Sequence of chain 1.B:
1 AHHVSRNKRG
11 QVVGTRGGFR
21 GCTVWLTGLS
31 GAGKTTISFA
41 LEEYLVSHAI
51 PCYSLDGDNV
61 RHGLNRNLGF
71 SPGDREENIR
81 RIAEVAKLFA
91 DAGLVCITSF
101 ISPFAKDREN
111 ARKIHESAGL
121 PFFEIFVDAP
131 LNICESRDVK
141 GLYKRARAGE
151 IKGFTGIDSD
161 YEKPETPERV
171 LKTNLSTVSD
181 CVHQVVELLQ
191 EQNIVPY

This small molecule binds to this protein.
Small molecule (SMILES): Nc1ncnc2c1ncn2[C@@H]1O[C@H](CO[P](=O)(O)OS(=O)(=O)O)[C@@H](O)[C@H]1O

Binding-site contacts:
Ligand atom O2B contacts residue PHE100 of chain 1.B at 4.0 Å.
Ligand atom O2' contacts residue SER30 of chain 1.B at 3.5 Å (h-bond).
Ligand atom O2A contacts residue ASN78 of chain 1.B at 4.0 Å.
Ligand atom N1 contacts residue GLY153 of chain 1.B at 3.7 Å.
Ligand atom O2B contacts residue ILE101 of chain 1.B at 3.4 Å (h-bond).
Ligand atom SB contacts residue PHE100 of chain 1.B at 4.0 Å.
Ligand atom N3 contacts residue PHE154 of chain 1.B at 3.7 Å.
Ligand atom C2 contacts residue THR155 of chain 1.B at 3.8 Å.
Ligand atom C4' contacts residue ARG61 of chain 1.B at 3.3 Å.
Ligand atom O1B contacts residue ILE101 of chain 1.B at 3.3 Å.
Ligand atom N6 contacts residue THR155 of chain 1.B at 3.6 Å.
Ligand atom O3' contacts residue ARG61 of chain 1.B at 3.9 Å.
Ligand atom O3' contacts residue LEU142 of chain 1.B at 4.0 Å.
Ligand atom O3A contacts residue PHE100 of chain 1.B at 4.0 Å.
Ligand atom O5' contacts residue ARG61 of chain 1.B at 3.2 Å (salt-bridge).
Ligand atom SB contacts residue ILE101 of chain 1.B at 3.9 Å.
Ligand atom O5' contacts residue GLY57 of chain 1.B at 3.7 Å.
Ligand atom C3' contacts residue ARG61 of chain 1.B at 4.0 Å.
Ligand atom O2A contacts residue GLY57 of chain 1.B at 3.9 Å.
Ligand atom C8 contacts residue ARG75 of chain 1.B at 3.7 Å.
Ligand atom O3A contacts residue ASN78 of chain 1.B at 4.0 Å.
Ligand atom O3A contacts residue ARG75 of chain 1.B at 3.7 Å.
Ligand atom PA contacts residue ARG75 of chain 1.B at 3.9 Å.
Ligand atom C2 contacts residue PHE154 of chain 1.B at 3.6 Å (hydrophobic).
Ligand atom O2' contacts residue ILE101 of chain 1.B at 3.7 Å.
Ligand atom C2' contacts residue ILE101 of chain 1.B at 4.0 Å (hydrophobic).
Ligand atom N7 contacts residue ARG75 of chain 1.B at 3.6 Å.
Ligand atom O2' contacts residue LEU142 of chain 1.B at 3.5 Å.
Ligand atom PA contacts residue ARG61 of chain 1.B at 4.0 Å.
Ligand atom C6 contacts residue THR155 of chain 1.B at 3.4 Å.
Ligand atom N6 contacts residue ARG75 of chain 1.B at 4.0 Å.
Ligand atom O1A contacts residue ARG61 of chain 1.B at 3.8 Å.
Ligand atom O3B contacts residue ILE101 of chain 1.B at 3.5 Å (h-bond).
Ligand atom O1A contacts residue ARG75 of chain 1.B at 3.2 Å (salt-bridge).
Ligand atom C5' contacts residue ARG61 of chain 1.B at 3.7 Å.
Ligand atom O2A contacts residue PHE100 of chain 1.B at 3.2 Å.
Ligand atom O3B contacts residue PHE100 of chain 1.B at 3.5 Å.
Ligand atom N1 contacts residue THR155 of chain 1.B at 3.3 Å (h-bond).
Ligand atom C5 contacts residue ARG75 of chain 1.B at 3.8 Å.
Ligand atom C5 contacts residue THR155 of chain 1.B at 4.0 Å.